Sequence of chain 1.B:
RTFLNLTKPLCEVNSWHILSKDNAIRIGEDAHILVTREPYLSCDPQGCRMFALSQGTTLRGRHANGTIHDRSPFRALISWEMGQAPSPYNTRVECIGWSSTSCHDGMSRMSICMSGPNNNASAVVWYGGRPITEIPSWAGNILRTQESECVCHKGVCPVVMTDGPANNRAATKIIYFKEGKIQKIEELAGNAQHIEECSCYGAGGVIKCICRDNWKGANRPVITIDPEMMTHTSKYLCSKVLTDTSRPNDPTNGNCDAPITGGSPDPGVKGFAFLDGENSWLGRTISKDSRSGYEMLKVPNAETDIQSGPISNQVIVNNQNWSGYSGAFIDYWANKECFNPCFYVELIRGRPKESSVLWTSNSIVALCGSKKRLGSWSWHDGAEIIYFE

Binding-site contacts:
Ligand atom C2 contacts residue MAN3 of chain 1.H at 2.8 Å.
Ligand atom C5 contacts residue MAN3 of chain 1.H at 3.1 Å.
Ligand atom C3 contacts residue ARG284 of chain 1.B at 3.5 Å.
Ligand atom O5 contacts residue MAN3 of chain 1.H at 2.6 Å (h-bond).
Ligand atom O3 contacts residue ARG284 of chain 1.B at 2.9 Å (salt-bridge).
Ligand atom C2 contacts residue ARG284 of chain 1.B at 3.8 Å.
Ligand atom C4 contacts residue MAN3 of chain 1.H at 3.8 Å.
Ligand atom O2 contacts residue ASP250 of chain 1.B at 2.4 Å (salt-bridge).
Ligand atom C6 contacts residue MAN3 of chain 1.H at 4.4 Å.
Ligand atom O2 contacts residue ARG284 of chain 1.B at 4.5 Å.
Ligand atom C3 contacts residue MAN3 of chain 1.H at 3.3 Å.
Ligand atom C1 contacts residue MAN3 of chain 1.H at 1.9 Å.
Ligand atom O3 contacts residue ASP250 of chain 1.B at 3.2 Å (salt-bridge).
Ligand atom C1 contacts residue PRO310 of chain 1.B at 4.3 Å (hydrophobic).
Ligand atom C2 contacts residue ASP250 of chain 1.B at 3.2 Å.
Ligand atom C1 contacts residue ASP250 of chain 1.B at 4.5 Å.
Ligand atom O6 contacts residue MAN3 of chain 1.H at 4.0 Å.
Ligand atom C3 contacts residue ASP250 of chain 1.B at 3.8 Å.
Ligand atom O2 contacts residue MAN3 of chain 1.H at 4.1 Å.

A small-molecule ligand and the protein it binds are described below.
Small molecule (SMILES): OC[C@H]1O[C@H](O)[C@@H](O)[C@@H](O)[C@@H]1O